Sequence of chain 2.D:
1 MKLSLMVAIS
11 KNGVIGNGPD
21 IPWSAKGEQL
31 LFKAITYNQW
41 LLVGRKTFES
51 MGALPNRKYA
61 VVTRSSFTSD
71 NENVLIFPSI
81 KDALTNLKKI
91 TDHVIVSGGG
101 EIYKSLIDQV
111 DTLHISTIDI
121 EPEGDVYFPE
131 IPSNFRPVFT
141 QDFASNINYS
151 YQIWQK

The protein below binds the small molecule below.
Small molecule (SMILES): COc1cc(Cc2cnc(N)nc2N)cc(OC)c1OC

Binding-site contacts:
Ligand atom C8 contacts residue PHE32 of chain 2.D at 3.4 Å (hydrophobic).
Ligand atom N5 contacts residue ASN17 of chain 2.D at 3.8 Å.
Ligand atom C9 contacts residue SER97 of chain 2.D at 3.6 Å.
Ligand atom C6 contacts residue ASN17 of chain 2.D at 3.6 Å.
Ligand atom O19 contacts residue ASN17 of chain 2.D at 3.6 Å (h-bond).
Ligand atom N7 contacts residue PHE32 of chain 2.D at 3.3 Å.
Ligand atom C20 contacts residue GLY18 of chain 2.D at 3.6 Å.
Ligand atom N5 contacts residue VAL7 of chain 2.D at 3.6 Å.
Ligand atom N4 contacts residue VAL7 of chain 2.D at 3.7 Å.
Ligand atom O19 contacts residue GLY18 of chain 2.D at 3.6 Å.
Ligand atom C18 contacts residue ASN17 of chain 2.D at 3.3 Å.
Ligand atom N2 contacts residue PHE32 of chain 2.D at 3.9 Å.
Ligand atom C11 contacts residue MET51 of chain 2.D at 3.8 Å (hydrophobic).
Ligand atom N7 contacts residue TYR103 of chain 2.D at 3.4 Å (h-bond).
Ligand atom N4 contacts residue GLU28 of chain 2.D at 3.0 Å (salt-bridge).
Ligand atom C17 contacts residue PRO19 of chain 2.D at 3.8 Å (hydrophobic).
Ligand atom C3 contacts residue ALA8 of chain 2.D at 3.8 Å (hydrophobic).
Ligand atom C9 contacts residue ASN17 of chain 2.D at 3.7 Å.
Ligand atom C3 contacts residue ASN17 of chain 2.D at 3.8 Å.
Ligand atom C15 contacts residue ASN17 of chain 2.D at 3.7 Å.
Ligand atom C10 contacts residue ASN17 of chain 2.D at 3.8 Å.
Ligand atom N7 contacts residue ASN17 of chain 2.D at 3.6 Å (h-bond).
Ligand atom N5 contacts residue PHE32 of chain 2.D at 3.3 Å.
Ligand atom C6 contacts residue PHE32 of chain 2.D at 3.2 Å (hydrophobic).
Ligand atom C9 contacts residue PHE32 of chain 2.D at 3.7 Å (hydrophobic).
Ligand atom N7 contacts residue MET6 of chain 2.D at 2.8 Å (h-bond).
Ligand atom C21 contacts residue ASN17 of chain 2.D at 3.4 Å.
Ligand atom N5 contacts residue ALA8 of chain 2.D at 3.9 Å.
Ligand atom N5 contacts residue MET6 of chain 2.D at 3.7 Å.
Ligand atom N7 contacts residue SER97 of chain 2.D at 3.1 Å (h-bond).
Ligand atom C1 contacts residue PHE32 of chain 2.D at 3.8 Å (hydrophobic).
Ligand atom C1 contacts residue ASN17 of chain 2.D at 3.8 Å.
Ligand atom O19 contacts residue SER50 of chain 2.D at 3.6 Å.
Ligand atom N4 contacts residue ALA8 of chain 2.D at 3.5 Å.
Ligand atom C20 contacts residue SER50 of chain 2.D at 3.4 Å.
Ligand atom C6 contacts residue MET6 of chain 2.D at 3.7 Å (hydrophobic).
Ligand atom N2 contacts residue ASN17 of chain 2.D at 3.8 Å.
Ligand atom O16 contacts residue MET51 of chain 2.D at 3.6 Å.
Ligand atom C3 contacts residue PHE32 of chain 2.D at 3.6 Å (hydrophobic).
Ligand atom C8 contacts residue ASN17 of chain 2.D at 3.4 Å.